Sequence of chain 31.A:
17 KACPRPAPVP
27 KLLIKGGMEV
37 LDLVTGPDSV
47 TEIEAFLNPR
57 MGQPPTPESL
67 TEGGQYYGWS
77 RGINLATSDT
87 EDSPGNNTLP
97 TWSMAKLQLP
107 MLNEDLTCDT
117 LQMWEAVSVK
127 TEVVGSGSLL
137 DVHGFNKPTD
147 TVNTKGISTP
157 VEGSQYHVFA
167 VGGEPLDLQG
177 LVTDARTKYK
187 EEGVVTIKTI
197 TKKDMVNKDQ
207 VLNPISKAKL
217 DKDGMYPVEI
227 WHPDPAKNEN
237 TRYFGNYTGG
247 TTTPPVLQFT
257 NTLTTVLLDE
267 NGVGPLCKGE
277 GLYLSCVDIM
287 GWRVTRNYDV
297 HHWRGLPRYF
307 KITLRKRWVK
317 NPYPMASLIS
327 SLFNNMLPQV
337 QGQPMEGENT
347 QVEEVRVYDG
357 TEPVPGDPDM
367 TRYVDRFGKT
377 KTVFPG

The small molecule below binds the protein below.
Small molecule (SMILES): CC(=O)N[C@H]1[C@H]([C@H](O)[C@H](O)CO)O[C@@](O[C@H]2[C@@H](O)[C@@H](CO)O[C@@H](O[C@H]3[C@H](O)[C@@H](O)[C@H](O)O[C@@H]3CO)[C@@H]2O)(C(=O)O)C[C@@H]1O

Binding-site contacts:
Ligand atom N5 contacts residue TYR72 of chain 31.A at 2.9 Å (h-bond).
Ligand atom O10 contacts residue ASN293 of chain 31.A at 4.3 Å.
Ligand atom O4 contacts residue THR291 of chain 31.A at 3.5 Å.
Ligand atom O1A contacts residue TYR72 of chain 31.A at 3.7 Å.
Ligand atom O8 contacts residue ARG77 of chain 31.A at 3.3 Å (salt-bridge).
Ligand atom O4 contacts residue ILE79 of chain 31.A at 3.7 Å.
Ligand atom C4 contacts residue VAL296 of chain 31.A at 4.2 Å (hydrophobic).
Ligand atom C6 contacts residue THR94 of chain 31.A at 3.9 Å.
Ligand atom C11 contacts residue TYR72 of chain 31.A at 3.9 Å (hydrophobic).
Ligand atom C1 contacts residue ARG77 of chain 31.A at 3.5 Å.
Ligand atom O4 contacts residue VAL296 of chain 31.A at 3.7 Å.
Ligand atom C2 contacts residue GLY78 of chain 31.A at 4.1 Å.
Ligand atom O1A contacts residue GLY78 of chain 31.A at 3.4 Å (h-bond).
Ligand atom C4 contacts residue HIS298 of chain 31.A at 3.6 Å.
Ligand atom C4 contacts residue GLY78 of chain 31.A at 3.6 Å.
Ligand atom C5 contacts residue TYR72 of chain 31.A at 3.7 Å (hydrophobic).
Ligand atom C1 contacts residue GLY78 of chain 31.A at 4.2 Å.
Ligand atom C3 contacts residue VAL296 of chain 31.A at 3.4 Å (hydrophobic).
Ligand atom O1B contacts residue TYR72 of chain 31.A at 4.1 Å.
Ligand atom C3 contacts residue GLY78 of chain 31.A at 3.7 Å.
Ligand atom O4 contacts residue TYR72 of chain 31.A at 4.2 Å.
Ligand atom O6 contacts residue ASN93 of chain 31.A at 2.9 Å (h-bond).
Ligand atom O1B contacts residue ARG77 of chain 31.A at 3.0 Å (salt-bridge).
Ligand atom C6 contacts residue ASN93 of chain 31.A at 3.1 Å.
Ligand atom C3 contacts residue HIS298 of chain 31.A at 4.1 Å.
Ligand atom C4 contacts residue TYR72 of chain 31.A at 3.7 Å (hydrophobic).
Ligand atom C11 contacts residue ASP85 of chain 31.B at 3.5 Å.
Ligand atom C1 contacts residue TYR72 of chain 31.A at 4.1 Å (hydrophobic).
Ligand atom O8 contacts residue TYR72 of chain 31.A at 3.9 Å.
Ligand atom O4 contacts residue GLY78 of chain 31.A at 3.3 Å.
Ligand atom O4 contacts residue HIS298 of chain 31.A at 2.7 Å (h-bond).
Ligand atom C3 contacts residue ARG77 of chain 31.A at 3.8 Å.
Ligand atom C5 contacts residue ASN93 of chain 31.A at 3.6 Å.
Ligand atom C3 contacts residue GLY78 of chain 31.A at 4.2 Å.
Ligand atom C4 contacts residue ARG77 of chain 31.A at 4.3 Å.
Ligand atom O4 contacts residue ASN80 of chain 31.A at 4.1 Å.
Ligand atom C6 contacts residue TYR72 of chain 31.A at 3.9 Å (hydrophobic).
Ligand atom O1A contacts residue ARG77 of chain 31.A at 3.1 Å.
Ligand atom C10 contacts residue TYR72 of chain 31.A at 3.8 Å (hydrophobic).
Ligand atom O3 contacts residue GLY78 of chain 31.A at 3.6 Å.

Sequence of chain 31.B:
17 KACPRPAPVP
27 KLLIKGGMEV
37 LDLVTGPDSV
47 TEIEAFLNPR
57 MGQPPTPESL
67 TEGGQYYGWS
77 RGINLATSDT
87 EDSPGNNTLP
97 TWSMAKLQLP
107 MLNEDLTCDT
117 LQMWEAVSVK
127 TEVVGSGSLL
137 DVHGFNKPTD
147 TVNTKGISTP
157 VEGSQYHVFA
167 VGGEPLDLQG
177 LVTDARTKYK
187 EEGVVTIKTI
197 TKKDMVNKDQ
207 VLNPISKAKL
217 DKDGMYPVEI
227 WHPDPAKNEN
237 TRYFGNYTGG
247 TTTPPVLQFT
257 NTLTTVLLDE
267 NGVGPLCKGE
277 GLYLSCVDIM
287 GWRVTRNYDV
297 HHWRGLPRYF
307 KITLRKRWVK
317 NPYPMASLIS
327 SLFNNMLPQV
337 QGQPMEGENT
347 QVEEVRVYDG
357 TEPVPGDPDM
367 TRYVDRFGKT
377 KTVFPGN